Sequence of chain 1.B:
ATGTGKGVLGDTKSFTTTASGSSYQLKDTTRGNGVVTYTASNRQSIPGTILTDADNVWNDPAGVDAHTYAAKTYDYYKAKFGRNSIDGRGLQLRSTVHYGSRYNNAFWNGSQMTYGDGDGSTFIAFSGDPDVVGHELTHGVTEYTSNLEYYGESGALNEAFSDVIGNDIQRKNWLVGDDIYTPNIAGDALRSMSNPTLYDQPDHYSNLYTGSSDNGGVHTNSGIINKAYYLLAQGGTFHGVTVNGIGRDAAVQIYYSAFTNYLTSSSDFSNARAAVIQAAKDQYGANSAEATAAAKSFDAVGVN

A protein and the small-molecule ligand that binds it are described below.
Small molecule (SMILES): CC(C)C[C@H](N[P](=O)(O)O[C@@H]1O[C@@H](C)[C@H](O)[C@@H](O)[C@H]1O)C(=O)N[C@@H](Cc1c[nH]c2ccccc12)C(=O)O

Binding-site contacts:
Ligand atom CZ2 contacts residue ASN104 of chain 1.B at 3.4 Å.
Ligand atom O1 contacts residue ALA106 of chain 1.B at 3.4 Å (h-bond).
Ligand atom NE1 contacts residue ASN104 of chain 1.B at 2.8 Å (h-bond).
Ligand atom O2P contacts residue ZN1 of chain 1.I at 3.1 Å.
Ligand atom O1P contacts residue HIS139 of chain 1.B at 3.5 Å (h-bond).
Ligand atom N contacts residue ASN105 of chain 1.B at 3.3 Å (h-bond).
Ligand atom O1P contacts residue HIS135 of chain 1.B at 3.4 Å (h-bond).
Ligand atom OXT contacts residue ASN105 of chain 1.B at 2.9 Å (h-bond).
Ligand atom O1P contacts residue GLU159 of chain 1.B at 3.1 Å (salt-bridge).
Ligand atom O6 contacts residue HIS219 of chain 1.B at 3.7 Å.
Ligand atom O2P contacts residue HIS135 of chain 1.B at 3.7 Å.
Ligand atom CG contacts residue LEU190 of chain 1.B at 3.6 Å (hydrophobic).
Ligand atom C1 contacts residue HIS219 of chain 1.B at 3.6 Å.
Ligand atom O2P contacts residue GLU136 of chain 1.B at 2.4 Å (salt-bridge).
Ligand atom N1 contacts residue ASN105 of chain 1.B at 3.6 Å (h-bond).
Ligand atom N contacts residue ALA106 of chain 1.B at 3.0 Å (h-bond).
Ligand atom NE1 contacts residue ASN105 of chain 1.B at 3.5 Å.
Ligand atom NE1 contacts residue PHE123 of chain 1.B at 3.6 Å.
Ligand atom O2P contacts residue HIS139 of chain 1.B at 3.1 Å.
Ligand atom CB contacts residue ASN105 of chain 1.B at 3.6 Å.
Ligand atom P contacts residue ALA106 of chain 1.B at 3.6 Å.
Ligand atom O2 contacts residue ASN105 of chain 1.B at 3.6 Å.
Ligand atom C7 contacts residue HIS219 of chain 1.B at 3.6 Å.
Ligand atom C6 contacts residue HIS219 of chain 1.B at 3.6 Å.
Ligand atom O5 contacts residue HIS219 of chain 1.B at 2.8 Å.
Ligand atom O1P contacts residue HIS219 of chain 1.B at 2.8 Å (h-bond).
Ligand atom CD2 contacts residue PHE126 of chain 1.B at 3.7 Å (hydrophobic).
Ligand atom OXT contacts residue HIS219 of chain 1.B at 3.6 Å.
Ligand atom CD2 contacts residue LEU190 of chain 1.B at 3.6 Å (hydrophobic).
Ligand atom O2P contacts residue ALA106 of chain 1.B at 3.5 Å (h-bond).
Ligand atom CB contacts residue GLU136 of chain 1.B at 3.5 Å.
Ligand atom CE2 contacts residue ASN104 of chain 1.B at 3.4 Å.
Ligand atom C6 contacts residue GLU159 of chain 1.B at 3.3 Å.
Ligand atom O1P contacts residue ZN1 of chain 1.I at 1.9 Å.
Ligand atom O contacts residue HIS219 of chain 1.B at 3.6 Å.
Ligand atom CA1 contacts residue HIS219 of chain 1.B at 3.4 Å.
Ligand atom CD2 contacts residue VAL132 of chain 1.B at 3.7 Å (hydrophobic).
Ligand atom O contacts residue ARG191 of chain 1.B at 2.8 Å (salt-bridge).
Ligand atom CD11 contacts residue ASN105 of chain 1.B at 3.4 Å.
Ligand atom P contacts residue ZN1 of chain 1.I at 2.8 Å.